The protein below binds the small molecule below.
Small molecule (SMILES): O=C(CCCC[C@@H]1SC[C@@H]2NC(=O)N[C@@H]21)Nc1ccc([N+](=O)[O-])cc1

Sequence of chain 1.B:
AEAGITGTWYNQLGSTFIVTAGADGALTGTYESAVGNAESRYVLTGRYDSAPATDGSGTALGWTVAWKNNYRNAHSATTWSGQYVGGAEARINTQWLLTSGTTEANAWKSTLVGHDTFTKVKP

Sequence of chain 2.A:
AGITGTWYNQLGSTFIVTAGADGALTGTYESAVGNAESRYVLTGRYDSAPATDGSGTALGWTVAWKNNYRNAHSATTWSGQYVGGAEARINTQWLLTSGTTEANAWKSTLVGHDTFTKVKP

Binding-site contacts:
Ligand atom N1 contacts residue ASP128 of chain 2.A at 2.8 Å (salt-bridge).
Ligand atom C20 contacts residue SER88 of chain 2.A at 3.7 Å.
Ligand atom C4 contacts residue VAL47 of chain 2.A at 3.8 Å (hydrophobic).
Ligand atom C3 contacts residue ASP128 of chain 2.A at 3.7 Å.
Ligand atom C6 contacts residue TRP108 of chain 2.A at 3.4 Å (hydrophobic).
Ligand atom C20 contacts residue SER112 of chain 2.A at 3.4 Å.
Ligand atom C7 contacts residue VAL47 of chain 2.A at 3.7 Å (hydrophobic).
Ligand atom N2 contacts residue SER45 of chain 2.A at 3.1 Å (h-bond).
Ligand atom C18 contacts residue LEU110 of chain 2.A at 3.8 Å (hydrophobic).
Ligand atom C3 contacts residue ASN23 of chain 2.A at 3.8 Å.
Ligand atom C10 contacts residue TRP79 of chain 2.A at 3.5 Å (hydrophobic).
Ligand atom C7 contacts residue TRP79 of chain 2.A at 3.8 Å (hydrophobic).
Ligand atom C1 contacts residue ASN49 of chain 2.A at 3.8 Å.
Ligand atom N17 contacts residue SER88 of chain 2.A at 3.5 Å (h-bond).
Ligand atom C5 contacts residue ASP128 of chain 2.A at 3.7 Å.
Ligand atom O3 contacts residue SER27 of chain 2.A at 2.6 Å (h-bond).
Ligand atom C4 contacts residue TRP120 of chain 1.B at 3.9 Å (hydrophobic).
Ligand atom C3 contacts residue LEU25 of chain 2.A at 3.6 Å (hydrophobic).
Ligand atom C8 contacts residue TRP79 of chain 2.A at 3.7 Å (hydrophobic).
Ligand atom O2 contacts residue ASN49 of chain 2.A at 2.8 Å (h-bond).
Ligand atom C7 contacts residue SER45 of chain 2.A at 3.3 Å.
Ligand atom C9 contacts residue VAL47 of chain 2.A at 3.7 Å (hydrophobic).
Ligand atom N2 contacts residue LEU25 of chain 2.A at 3.8 Å.
Ligand atom C21 contacts residue SER112 of chain 2.A at 3.0 Å.
Ligand atom C3 contacts residue SER27 of chain 2.A at 3.6 Å.
Ligand atom C2 contacts residue TRP120 of chain 1.B at 3.8 Å (hydrophobic).
Ligand atom C22 contacts residue SER112 of chain 2.A at 3.8 Å.
Ligand atom S1 contacts residue THR90 of chain 2.A at 3.4 Å (h-bond).
Ligand atom S1 contacts residue TRP92 of chain 2.A at 3.8 Å.
Ligand atom C24 contacts residue LEU110 of chain 2.A at 3.5 Å (hydrophobic).
Ligand atom C3 contacts residue TYR43 of chain 2.A at 3.6 Å (hydrophobic).
Ligand atom O3 contacts residue ASP128 of chain 2.A at 3.8 Å.
Ligand atom N2 contacts residue VAL47 of chain 2.A at 3.6 Å.
Ligand atom O3 contacts residue ASN23 of chain 2.A at 3.0 Å (h-bond).
Ligand atom N17 contacts residue LEU110 of chain 2.A at 3.8 Å.
Ligand atom S1 contacts residue TRP79 of chain 2.A at 3.6 Å.
Ligand atom N1 contacts residue LEU25 of chain 2.A at 3.7 Å.
Ligand atom C9 contacts residue TRP79 of chain 2.A at 3.7 Å (hydrophobic).
Ligand atom O3 contacts residue TYR43 of chain 2.A at 2.7 Å (h-bond).
Ligand atom O2 contacts residue GLY48 of chain 2.A at 3.3 Å.